Binding-site contacts:
Ligand atom O2G contacts residue MG1 of chain 1.Y at 2.2 Å.
Ligand atom O3G contacts residue LYS249 of chain 1.F at 3.0 Å (salt-bridge).
Ligand atom O2B contacts residue LYS73 of chain 1.G at 2.9 Å (salt-bridge).
Ligand atom O3A contacts residue SER70 of chain 1.G at 3.5 Å.
Ligand atom O3A contacts residue GLY72 of chain 1.G at 3.4 Å (h-bond).
Ligand atom C4 contacts residue TYR104 of chain 1.G at 3.7 Å (hydrophobic).
Ligand atom O4' contacts residue TYR104 of chain 1.G at 3.6 Å (h-bond).
Ligand atom O2' contacts residue ASN250 of chain 1.F at 3.0 Å (h-bond).
Ligand atom N1 contacts residue ALA253 of chain 1.F at 3.6 Å.
Ligand atom O3B contacts residue LYS73 of chain 1.G at 3.7 Å.
Ligand atom O3G contacts residue LYS251 of chain 1.F at 3.3 Å.
Ligand atom C2 contacts residue ALA254 of chain 1.F at 3.6 Å (hydrophobic).
Ligand atom PB contacts residue LYS73 of chain 1.G at 3.7 Å.
Ligand atom O2B contacts residue GLY72 of chain 1.G at 3.2 Å (h-bond).
Ligand atom C2 contacts residue ALA253 of chain 1.F at 3.6 Å (hydrophobic).
Ligand atom C6 contacts residue TYR104 of chain 1.G at 3.4 Å (hydrophobic).
Ligand atom O1B contacts residue MG1 of chain 1.Y at 2.2 Å.
Ligand atom N7 contacts residue TYR104 of chain 1.G at 3.7 Å.
Ligand atom N6 contacts residue LYS251 of chain 1.F at 2.8 Å (salt-bridge).
Ligand atom O2' contacts residue PRO255 of chain 1.F at 3.4 Å.
Ligand atom O3' contacts residue TYR265 of chain 1.G at 3.1 Å.
Ligand atom N6 contacts residue ASP101 of chain 1.G at 3.3 Å (salt-bridge).
Ligand atom O1A contacts residue THR74 of chain 1.G at 3.7 Å.
Ligand atom S1G contacts residue PHE218 of chain 1.F at 3.3 Å (h-bond).
Ligand atom N1 contacts residue TYR104 of chain 1.G at 3.5 Å.
Ligand atom S1G contacts residue GLU97 of chain 1.G at 3.5 Å (salt-bridge).
Ligand atom PG contacts residue MG1 of chain 1.Y at 3.5 Å.
Ligand atom O2B contacts residue SER71 of chain 1.G at 3.5 Å (h-bond).
Ligand atom C5 contacts residue LYS251 of chain 1.F at 3.5 Å.
Ligand atom O3B contacts residue SER70 of chain 1.G at 3.0 Å (h-bond).
Ligand atom O1A contacts residue GLY72 of chain 1.G at 3.6 Å.
Ligand atom PB contacts residue MG1 of chain 1.Y at 3.5 Å.
Ligand atom C6 contacts residue LYS251 of chain 1.F at 3.4 Å.
Ligand atom O1B contacts residue THR74 of chain 1.G at 2.7 Å (h-bond).
Ligand atom O3G contacts residue SER70 of chain 1.G at 3.5 Å (h-bond).
Ligand atom O2G contacts residue GLU97 of chain 1.G at 3.7 Å.
Ligand atom O1A contacts residue THR75 of chain 1.G at 2.9 Å (h-bond).
Ligand atom N7 contacts residue LYS251 of chain 1.F at 3.3 Å (salt-bridge).
Ligand atom O2G contacts residue LYS251 of chain 1.F at 3.4 Å.
Ligand atom N6 contacts residue TYR104 of chain 1.G at 3.4 Å.

Sequence of chain 1.F:
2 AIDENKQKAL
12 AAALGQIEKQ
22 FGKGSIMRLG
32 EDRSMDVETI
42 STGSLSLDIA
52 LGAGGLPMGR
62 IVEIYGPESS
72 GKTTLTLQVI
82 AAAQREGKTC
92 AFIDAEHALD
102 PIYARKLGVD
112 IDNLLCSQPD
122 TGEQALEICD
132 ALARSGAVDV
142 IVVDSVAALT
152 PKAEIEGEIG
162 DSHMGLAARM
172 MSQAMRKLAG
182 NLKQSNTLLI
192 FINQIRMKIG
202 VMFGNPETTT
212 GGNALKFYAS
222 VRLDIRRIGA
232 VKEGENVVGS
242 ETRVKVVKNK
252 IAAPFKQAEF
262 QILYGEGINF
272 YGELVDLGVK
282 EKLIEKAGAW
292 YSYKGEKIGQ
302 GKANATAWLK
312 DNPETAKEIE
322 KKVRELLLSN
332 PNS

Sequence of chain 1.G:
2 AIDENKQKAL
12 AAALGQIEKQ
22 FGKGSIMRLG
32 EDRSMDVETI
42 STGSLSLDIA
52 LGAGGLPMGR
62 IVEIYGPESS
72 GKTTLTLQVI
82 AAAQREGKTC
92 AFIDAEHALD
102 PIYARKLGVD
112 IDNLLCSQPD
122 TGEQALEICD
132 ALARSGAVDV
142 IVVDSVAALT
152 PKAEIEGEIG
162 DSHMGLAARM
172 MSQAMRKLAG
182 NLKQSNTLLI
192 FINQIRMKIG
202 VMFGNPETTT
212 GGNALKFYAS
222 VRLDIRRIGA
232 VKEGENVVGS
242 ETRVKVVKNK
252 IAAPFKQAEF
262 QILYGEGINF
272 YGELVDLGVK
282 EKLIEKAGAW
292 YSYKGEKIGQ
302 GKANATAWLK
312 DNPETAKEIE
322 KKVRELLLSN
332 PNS

The small molecule below binds the protein below.
Small molecule (SMILES): Nc1ncnc2c1ncn2[C@@H]1O[C@H](COP(=O)(O)OP(=O)(O)OP(O)(O)=S)[C@@H](O)[C@H]1O